Binding-site contacts:
Ligand atom O33 contacts residue VAL154 of chain 1.A at 3.0 Å (h-bond).
Ligand atom O36 contacts residue MG1 of chain 1.F at 2.8 Å.
Ligand atom O63 contacts residue LEU143 of chain 1.A at 3.2 Å (h-bond).
Ligand atom C60 contacts residue THR163 of chain 1.A at 3.3 Å.
Ligand atom C04 contacts residue LEU143 of chain 1.A at 3.5 Å (hydrophobic).
Ligand atom O01 contacts residue ARG150 of chain 1.A at 3.1 Å.
Ligand atom O30 contacts residue ARG153 of chain 1.A at 2.8 Å (salt-bridge).
Ligand atom O36 contacts residue ARG150 of chain 1.A at 3.4 Å.
Ligand atom O34 contacts residue LYS152 of chain 1.A at 3.4 Å (salt-bridge).
Ligand atom O30 contacts residue PHE14 of chain 1.A at 3.4 Å (h-bond).
Ligand atom O33 contacts residue ALA155 of chain 1.A at 2.9 Å (h-bond).
Ligand atom O63 contacts residue ASN141 of chain 1.A at 3.5 Å (h-bond).
Ligand atom O32 contacts residue PHE14 of chain 1.A at 2.8 Å (h-bond).
Ligand atom N57 contacts residue THR163 of chain 1.A at 2.7 Å (h-bond).
Ligand atom O65 contacts residue ARG150 of chain 1.A at 3.2 Å (salt-bridge).
Ligand atom O65 contacts residue VAL145 of chain 1.A at 3.1 Å (h-bond).
Ligand atom O34 contacts residue ARG153 of chain 1.A at 2.9 Å (salt-bridge).
Ligand atom O32 contacts residue TRP15 of chain 1.A at 2.9 Å (h-bond).
Ligand atom C41 contacts residue VAL76 of chain 1.A at 3.5 Å (hydrophobic).
Ligand atom O10 contacts residue PRO156 of chain 1.A at 3.4 Å.
Ligand atom O31 contacts residue TYR12 of chain 1.A at 3.2 Å.
Ligand atom O32 contacts residue GLN13 of chain 1.A at 3.2 Å (h-bond).
Ligand atom N58 contacts residue ILE162 of chain 1.A at 3.3 Å.
Ligand atom N57 contacts residue ILE159 of chain 1.A at 3.4 Å.
Ligand atom S46 contacts residue THR177 of chain 1.A at 3.5 Å (h-bond).
Ligand atom O64 contacts residue TYR75 of chain 1.A at 3.0 Å.
Ligand atom O63 contacts residue PHE142 of chain 1.A at 3.2 Å (h-bond).
Ligand atom C48 contacts residue THR177 of chain 1.A at 3.3 Å.
Ligand atom O30 contacts residue GLN13 of chain 1.A at 3.2 Å (h-bond).
Ligand atom O34 contacts residue SER151 of chain 1.A at 3.4 Å.
Ligand atom C60 contacts residue TYR374 of chain 1.A at 3.5 Å (hydrophobic).
Ligand atom N58 contacts residue ILE140 of chain 1.A at 3.6 Å.
Ligand atom O32 contacts residue TYR12 of chain 1.A at 3.3 Å.
Ligand atom O64 contacts residue LEU143 of chain 1.A at 2.8 Å (h-bond).
Ligand atom C23 contacts residue LEU182 of chain 1.A at 3.4 Å (hydrophobic).
Ligand atom C59 contacts residue ALA174 of chain 1.A at 3.4 Å (hydrophobic).
Ligand atom O36 contacts residue SER151 of chain 1.A at 3.0 Å (h-bond).
Ligand atom O33 contacts residue MG1 of chain 1.F at 2.9 Å.
Ligand atom O33 contacts residue ARG153 of chain 1.A at 3.5 Å (salt-bridge).
Ligand atom N22 contacts residue TRP15 of chain 1.A at 3.1 Å (h-bond).

A small-molecule ligand and the protein it binds are described below.
Small molecule (SMILES): C#CCCC1(CCCCCCCCC(=O)SCCNC(=O)CCNC(=O)[C@@H](O)C(C)(C)COP(=O)(O)OP(=O)(O)OC[C@H]2O[C@@H](n3cnc4c(N)ncnc43)[C@H](O)[C@@H]2OP(=O)(O)O)N=N1

Sequence of chain 1.A:
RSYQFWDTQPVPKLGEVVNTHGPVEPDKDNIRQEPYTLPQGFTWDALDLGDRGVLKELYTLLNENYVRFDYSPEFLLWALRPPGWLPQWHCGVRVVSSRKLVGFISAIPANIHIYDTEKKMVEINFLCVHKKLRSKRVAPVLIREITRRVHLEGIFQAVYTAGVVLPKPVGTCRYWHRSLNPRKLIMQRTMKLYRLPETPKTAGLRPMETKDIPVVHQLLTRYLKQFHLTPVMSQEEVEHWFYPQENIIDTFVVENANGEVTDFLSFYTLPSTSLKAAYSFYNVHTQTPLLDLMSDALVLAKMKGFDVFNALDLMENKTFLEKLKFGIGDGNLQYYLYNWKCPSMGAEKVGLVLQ